Binding-site contacts:
Ligand atom C5 contacts residue NAD1 of chain 2.F at 3.2 Å.
Ligand atom C4 contacts residue ALA198 of chain 2.B at 3.4 Å (hydrophobic).
Ligand atom CL15 contacts residue MET98 of chain 2.B at 3.2 Å.
Ligand atom C12 contacts residue MET103 of chain 2.B at 3.1 Å (hydrophobic).
Ligand atom C11 contacts residue MET103 of chain 2.B at 3.7 Å (hydrophobic).
Ligand atom C9 contacts residue NAD1 of chain 2.F at 3.8 Å.
Ligand atom C6 contacts residue TYR158 of chain 2.B at 3.2 Å (hydrophobic).
Ligand atom CL16 contacts residue GLY96 of chain 2.B at 3.8 Å.
Ligand atom C2 contacts residue NAD1 of chain 2.F at 3.4 Å.
Ligand atom O7 contacts residue NAD1 of chain 2.F at 2.9 Å (h-bond).
Ligand atom C12 contacts residue ILE202 of chain 2.B at 3.3 Å (hydrophobic).
Ligand atom C10 contacts residue ALA198 of chain 2.B at 4.0 Å (hydrophobic).
Ligand atom C13 contacts residue ILE202 of chain 2.B at 3.4 Å (hydrophobic).
Ligand atom CL14 contacts residue PHE149 of chain 2.B at 3.6 Å.
Ligand atom C8 contacts residue MET161 of chain 2.B at 3.7 Å (hydrophobic).
Ligand atom C9 contacts residue ALA198 of chain 2.B at 3.9 Å (hydrophobic).
Ligand atom C10 contacts residue GLY96 of chain 2.B at 3.7 Å.
Ligand atom C11 contacts residue ILE202 of chain 2.B at 3.7 Å (hydrophobic).
Ligand atom C10 contacts residue MET161 of chain 2.B at 3.5 Å (hydrophobic).
Ligand atom C1 contacts residue PHE149 of chain 2.B at 3.8 Å (hydrophobic).
Ligand atom C11 contacts residue MET161 of chain 2.B at 3.3 Å (hydrophobic).
Ligand atom C8 contacts residue ALA198 of chain 2.B at 4.0 Å (hydrophobic).
Ligand atom C12 contacts residue MET161 of chain 2.B at 3.3 Å (hydrophobic).
Ligand atom CL15 contacts residue MET103 of chain 2.B at 3.3 Å.
Ligand atom C10 contacts residue PHE97 of chain 2.B at 4.0 Å (hydrophobic).
Ligand atom CL14 contacts residue PRO193 of chain 2.B at 4.0 Å.
Ligand atom O17 contacts residue TYR158 of chain 2.B at 2.2 Å (h-bond).
Ligand atom CL16 contacts residue ALA198 of chain 2.B at 4.0 Å.
Ligand atom C3 contacts residue MET199 of chain 2.B at 3.8 Å (hydrophobic).
Ligand atom C9 contacts residue MET161 of chain 2.B at 3.6 Å (hydrophobic).
Ligand atom C1 contacts residue TYR158 of chain 2.B at 3.3 Å (hydrophobic).
Ligand atom C1 contacts residue NAD1 of chain 2.F at 3.6 Å.
Ligand atom CL16 contacts residue NAD1 of chain 2.F at 3.2 Å.
Ligand atom O17 contacts residue NAD1 of chain 2.F at 2.8 Å (h-bond).
Ligand atom C4 contacts residue NAD1 of chain 2.F at 2.8 Å.
Ligand atom C3 contacts residue NAD1 of chain 2.F at 2.9 Å.
Ligand atom C13 contacts residue MET161 of chain 2.B at 3.5 Å (hydrophobic).
Ligand atom C6 contacts residue NAD1 of chain 2.F at 3.4 Å.
Ligand atom C8 contacts residue NAD1 of chain 2.F at 3.6 Å.
Ligand atom CL14 contacts residue NAD1 of chain 2.F at 3.6 Å.

The protein below binds the small molecule below.
Small molecule (SMILES): Oc1cc(Cl)ccc1Oc1ccc(Cl)cc1Cl

Sequence of chain 2.B:
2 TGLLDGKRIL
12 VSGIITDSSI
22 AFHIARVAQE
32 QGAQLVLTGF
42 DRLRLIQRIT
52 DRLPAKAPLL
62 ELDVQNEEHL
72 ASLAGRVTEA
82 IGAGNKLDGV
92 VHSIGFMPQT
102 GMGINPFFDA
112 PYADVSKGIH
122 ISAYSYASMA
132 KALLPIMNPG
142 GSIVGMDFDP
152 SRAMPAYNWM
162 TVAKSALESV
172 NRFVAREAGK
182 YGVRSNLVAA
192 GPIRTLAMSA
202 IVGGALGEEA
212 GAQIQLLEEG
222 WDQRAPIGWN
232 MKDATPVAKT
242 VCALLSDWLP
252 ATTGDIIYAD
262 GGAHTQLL